Sequence of chain 1.C:
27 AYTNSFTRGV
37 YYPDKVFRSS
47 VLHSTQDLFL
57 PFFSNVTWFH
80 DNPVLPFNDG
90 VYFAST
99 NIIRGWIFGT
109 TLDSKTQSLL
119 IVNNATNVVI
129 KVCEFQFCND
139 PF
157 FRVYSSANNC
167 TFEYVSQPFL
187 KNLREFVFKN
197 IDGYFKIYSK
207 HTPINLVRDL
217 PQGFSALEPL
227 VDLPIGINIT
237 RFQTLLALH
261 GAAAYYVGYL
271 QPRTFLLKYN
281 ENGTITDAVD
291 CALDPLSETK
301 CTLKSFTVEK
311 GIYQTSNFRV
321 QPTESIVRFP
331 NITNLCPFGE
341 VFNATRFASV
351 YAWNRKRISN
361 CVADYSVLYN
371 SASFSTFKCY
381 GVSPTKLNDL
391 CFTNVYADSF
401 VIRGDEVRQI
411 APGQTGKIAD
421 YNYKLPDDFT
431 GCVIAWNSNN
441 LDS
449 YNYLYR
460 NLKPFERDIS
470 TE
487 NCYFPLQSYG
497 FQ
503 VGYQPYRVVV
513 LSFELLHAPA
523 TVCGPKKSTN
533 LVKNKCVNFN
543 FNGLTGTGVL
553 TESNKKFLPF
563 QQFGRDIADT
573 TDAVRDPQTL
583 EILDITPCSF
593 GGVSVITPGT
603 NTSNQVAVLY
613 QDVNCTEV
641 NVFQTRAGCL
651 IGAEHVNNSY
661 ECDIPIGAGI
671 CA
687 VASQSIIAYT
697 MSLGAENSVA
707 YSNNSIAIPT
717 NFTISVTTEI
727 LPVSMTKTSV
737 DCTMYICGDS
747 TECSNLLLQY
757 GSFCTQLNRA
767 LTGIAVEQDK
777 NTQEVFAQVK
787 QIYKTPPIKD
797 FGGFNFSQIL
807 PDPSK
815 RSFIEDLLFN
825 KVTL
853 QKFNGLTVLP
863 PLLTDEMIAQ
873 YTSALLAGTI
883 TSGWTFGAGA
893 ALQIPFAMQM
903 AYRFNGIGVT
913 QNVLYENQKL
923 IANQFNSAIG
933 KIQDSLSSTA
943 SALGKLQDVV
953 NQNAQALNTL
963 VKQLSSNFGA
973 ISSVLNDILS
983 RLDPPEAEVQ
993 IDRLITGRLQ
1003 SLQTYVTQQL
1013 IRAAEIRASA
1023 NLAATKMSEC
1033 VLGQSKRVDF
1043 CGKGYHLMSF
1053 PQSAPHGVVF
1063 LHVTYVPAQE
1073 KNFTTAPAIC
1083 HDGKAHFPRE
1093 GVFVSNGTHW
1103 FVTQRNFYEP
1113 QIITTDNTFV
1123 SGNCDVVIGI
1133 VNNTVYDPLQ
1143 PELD

Binding-site contacts:
Ligand atom C1 contacts residue ASN657 of chain 1.C at 1.4 Å.
Ligand atom C7 contacts residue ASN657 of chain 1.C at 3.1 Å.
Ligand atom C4 contacts residue ASN657 of chain 1.C at 4.2 Å.
Ligand atom O7 contacts residue ASN657 of chain 1.C at 3.1 Å (h-bond).
Ligand atom C3 contacts residue ASN657 of chain 1.C at 3.8 Å.
Ligand atom C5 contacts residue ASN657 of chain 1.C at 3.7 Å.
Ligand atom N2 contacts residue ASN657 of chain 1.C at 2.9 Å (h-bond).
Ligand atom O5 contacts residue ASN657 of chain 1.C at 2.4 Å (h-bond).
Ligand atom C2 contacts residue ASN657 of chain 1.C at 2.5 Å.
Ligand atom C8 contacts residue ASN657 of chain 1.C at 4.0 Å.

A protein and the small-molecule ligand that binds it are described below.
Small molecule (SMILES): CC(=O)N[C@@H]1[C@@H](O)[C@H](O)[C@@H](CO)O[C@H]1O